Sequence of chain 39.D:
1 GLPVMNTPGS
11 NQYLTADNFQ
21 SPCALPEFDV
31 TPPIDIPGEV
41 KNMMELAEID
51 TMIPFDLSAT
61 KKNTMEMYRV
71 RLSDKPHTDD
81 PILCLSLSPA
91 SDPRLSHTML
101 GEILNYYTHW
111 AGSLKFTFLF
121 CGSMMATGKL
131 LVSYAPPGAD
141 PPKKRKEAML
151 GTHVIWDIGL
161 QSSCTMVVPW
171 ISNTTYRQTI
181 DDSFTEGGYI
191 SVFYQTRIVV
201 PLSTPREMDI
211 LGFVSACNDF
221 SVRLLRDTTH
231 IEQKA

Sequence of chain 39.B:
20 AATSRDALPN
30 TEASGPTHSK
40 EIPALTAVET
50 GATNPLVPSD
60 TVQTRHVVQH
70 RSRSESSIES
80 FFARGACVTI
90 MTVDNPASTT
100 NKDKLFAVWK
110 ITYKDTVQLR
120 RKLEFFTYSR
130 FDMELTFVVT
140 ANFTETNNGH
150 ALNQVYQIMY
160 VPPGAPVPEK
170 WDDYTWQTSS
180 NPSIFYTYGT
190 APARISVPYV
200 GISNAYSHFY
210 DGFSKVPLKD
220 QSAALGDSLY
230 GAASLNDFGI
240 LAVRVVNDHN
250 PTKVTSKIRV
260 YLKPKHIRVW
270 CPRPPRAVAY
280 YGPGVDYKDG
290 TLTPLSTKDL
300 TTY

Binding-site contacts:
Ligand atom O25 contacts residue THR111 of chain 39.B at 3.4 Å (h-bond).
Ligand atom C26 contacts residue LYS113 of chain 39.B at 3.7 Å.
Ligand atom C4 contacts residue TYR159 of chain 39.B at 3.7 Å (hydrophobic).
Ligand atom C3 contacts residue PRO181 of chain 39.B at 3.7 Å (hydrophobic).
Ligand atom C27 contacts residue ASP236 of chain 39.B at 3.6 Å.
Ligand atom C1 contacts residue ILE183 of chain 39.B at 3.5 Å (hydrophobic).
Ligand atom C12 contacts residue VAL199 of chain 39.B at 3.7 Å (hydrophobic).
Ligand atom O24 contacts residue TYR112 of chain 39.B at 3.8 Å.
Ligand atom O16 contacts residue MET132 of chain 39.B at 3.6 Å.
Ligand atom C20 contacts residue PHE237 of chain 39.B at 3.4 Å (hydrophobic).
Ligand atom C5 contacts residue TYR159 of chain 39.B at 3.7 Å (hydrophobic).
Ligand atom C14 contacts residue MET132 of chain 39.B at 3.5 Å (hydrophobic).
Ligand atom C10 contacts residue MET132 of chain 39.B at 3.7 Å (hydrophobic).
Ligand atom C3 contacts residue TYR159 of chain 39.B at 3.7 Å (hydrophobic).
Ligand atom C13 contacts residue MET132 of chain 39.B at 3.8 Å (hydrophobic).
Ligand atom C26 contacts residue THR111 of chain 39.B at 3.6 Å.
Ligand atom N4 contacts residue LEU240 of chain 39.B at 3.3 Å.
Ligand atom C21 contacts residue TYR112 of chain 39.B at 3.4 Å (hydrophobic).
Ligand atom O25 contacts residue TYR112 of chain 39.B at 3.4 Å.
Ligand atom N3 contacts residue LEU240 of chain 39.B at 3.4 Å.
Ligand atom C20 contacts residue TYR112 of chain 39.B at 3.4 Å (hydrophobic).
Ligand atom N6 contacts residue VAL196 of chain 39.B at 3.8 Å.
Ligand atom C7 contacts residue TYR159 of chain 39.B at 3.7 Å (hydrophobic).
Ligand atom C13 contacts residue PHE237 of chain 39.B at 3.7 Å (hydrophobic).
Ligand atom C4 contacts residue ALA24 of chain 39.D at 3.5 Å (hydrophobic).
Ligand atom C15 contacts residue MET132 of chain 39.B at 3.6 Å (hydrophobic).
Ligand atom C4 contacts residue ILE194 of chain 39.B at 3.8 Å (hydrophobic).
Ligand atom C3 contacts residue ALA24 of chain 39.D at 3.5 Å (hydrophobic).
Ligand atom C23 contacts residue PHE237 of chain 39.B at 3.8 Å (hydrophobic).
Ligand atom C8 contacts residue VAL196 of chain 39.B at 3.7 Å (hydrophobic).
Ligand atom C11 contacts residue LEU134 of chain 39.B at 3.8 Å (hydrophobic).
Ligand atom C5 contacts residue ILE194 of chain 39.B at 3.8 Å (hydrophobic).
Ligand atom C23 contacts residue TYR112 of chain 39.B at 3.3 Å (hydrophobic).
Ligand atom C19 contacts residue PHE237 of chain 39.B at 3.5 Å (hydrophobic).
Ligand atom C8 contacts residue TYR159 of chain 39.B at 3.5 Å (hydrophobic).
Ligand atom C1 contacts residue ILE157 of chain 39.B at 3.4 Å (hydrophobic).
Ligand atom C18 contacts residue PHE237 of chain 39.B at 3.8 Å (hydrophobic).
Ligand atom C21 contacts residue PHE237 of chain 39.B at 3.7 Å (hydrophobic).
Ligand atom C7 contacts residue VAL196 of chain 39.B at 3.5 Å (hydrophobic).
Ligand atom C14 contacts residue VAL199 of chain 39.B at 3.8 Å (hydrophobic).

A small-molecule ligand and the protein it binds are described below.
Small molecule (SMILES): CCOC(=O)c1ccc(OCCCCC2CCN(c3ccc(C)nn3)CC2)cc1